Binding-site contacts:
Ligand atom C2 contacts residue ASN788 of chain 1.C at 2.5 Å.
Ligand atom O7 contacts residue ASN788 of chain 1.C at 3.1 Å (h-bond).
Ligand atom N2 contacts residue ASN788 of chain 1.C at 2.9 Å (h-bond).
Ligand atom C7 contacts residue ASN788 of chain 1.C at 3.4 Å.
Ligand atom C1 contacts residue ASN788 of chain 1.C at 1.4 Å.
Ligand atom C3 contacts residue ASN788 of chain 1.C at 3.8 Å.
Ligand atom C5 contacts residue ASN788 of chain 1.C at 3.7 Å.
Ligand atom C4 contacts residue ASN788 of chain 1.C at 4.3 Å.
Ligand atom O5 contacts residue ASN788 of chain 1.C at 2.4 Å (h-bond).
Ligand atom O7 contacts residue SER789 of chain 1.C at 4.3 Å.
Ligand atom C8 contacts residue ASN788 of chain 1.C at 3.3 Å.

Sequence of chain 1.C:
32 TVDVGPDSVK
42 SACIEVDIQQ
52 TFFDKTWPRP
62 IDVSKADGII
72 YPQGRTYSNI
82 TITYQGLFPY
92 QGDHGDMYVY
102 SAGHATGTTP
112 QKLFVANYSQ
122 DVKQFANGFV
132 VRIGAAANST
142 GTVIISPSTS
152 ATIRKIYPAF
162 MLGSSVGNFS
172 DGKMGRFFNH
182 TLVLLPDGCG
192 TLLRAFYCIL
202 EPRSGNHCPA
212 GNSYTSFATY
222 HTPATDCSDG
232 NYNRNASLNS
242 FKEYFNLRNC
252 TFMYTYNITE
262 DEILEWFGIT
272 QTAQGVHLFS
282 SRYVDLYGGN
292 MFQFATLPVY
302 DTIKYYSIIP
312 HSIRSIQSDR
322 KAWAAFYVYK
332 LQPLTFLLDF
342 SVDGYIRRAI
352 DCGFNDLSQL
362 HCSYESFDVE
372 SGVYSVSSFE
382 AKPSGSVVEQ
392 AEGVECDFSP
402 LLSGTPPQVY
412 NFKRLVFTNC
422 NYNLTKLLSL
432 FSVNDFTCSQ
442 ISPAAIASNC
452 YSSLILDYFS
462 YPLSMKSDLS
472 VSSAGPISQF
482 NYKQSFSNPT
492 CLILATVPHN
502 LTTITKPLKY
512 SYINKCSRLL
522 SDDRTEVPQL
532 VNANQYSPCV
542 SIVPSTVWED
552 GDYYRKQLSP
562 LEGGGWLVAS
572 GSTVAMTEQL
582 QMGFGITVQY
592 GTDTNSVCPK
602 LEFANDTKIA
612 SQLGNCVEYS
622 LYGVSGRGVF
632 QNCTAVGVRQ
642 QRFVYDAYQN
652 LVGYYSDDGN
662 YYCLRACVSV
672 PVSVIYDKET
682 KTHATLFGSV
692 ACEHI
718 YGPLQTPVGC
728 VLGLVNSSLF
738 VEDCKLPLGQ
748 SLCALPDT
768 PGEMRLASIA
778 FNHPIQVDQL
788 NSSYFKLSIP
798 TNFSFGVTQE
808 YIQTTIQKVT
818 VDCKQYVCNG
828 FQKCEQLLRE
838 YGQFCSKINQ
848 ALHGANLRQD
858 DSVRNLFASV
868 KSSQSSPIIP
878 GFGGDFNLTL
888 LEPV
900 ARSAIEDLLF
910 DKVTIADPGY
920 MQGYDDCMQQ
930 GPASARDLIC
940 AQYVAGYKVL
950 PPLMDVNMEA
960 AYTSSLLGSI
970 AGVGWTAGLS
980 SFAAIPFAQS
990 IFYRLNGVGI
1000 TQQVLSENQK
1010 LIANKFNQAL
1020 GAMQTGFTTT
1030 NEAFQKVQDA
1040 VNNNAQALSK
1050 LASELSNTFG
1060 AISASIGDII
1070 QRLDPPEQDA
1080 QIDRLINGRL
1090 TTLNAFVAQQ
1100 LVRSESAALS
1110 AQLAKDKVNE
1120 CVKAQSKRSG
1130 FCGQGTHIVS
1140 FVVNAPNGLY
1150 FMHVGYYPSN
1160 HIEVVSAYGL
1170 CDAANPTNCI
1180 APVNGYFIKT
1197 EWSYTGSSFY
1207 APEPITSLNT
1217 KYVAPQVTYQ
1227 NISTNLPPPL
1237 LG

A protein and the small-molecule ligand that binds it are described below.
Small molecule (SMILES): CC(=O)N[C@@H]1[C@@H](O)[C@H](O)[C@@H](CO)O[C@H]1O